Binding-site contacts:
Ligand atom C17 contacts residue MET374 of chain 1.A at 3.7 Å (hydrophobic).
Ligand atom C17 contacts residue VAL373 of chain 1.A at 4.0 Å (hydrophobic).
Ligand atom C12 contacts residue ILE133 of chain 1.A at 4.0 Å (hydrophobic).
Ligand atom C18 contacts residue HEM1 of chain 1.B at 3.5 Å.
Ligand atom O2 contacts residue PHE134 of chain 1.A at 4.0 Å.
Ligand atom C4 contacts residue TRP224 of chain 1.A at 3.6 Å (hydrophobic).
Ligand atom C16 contacts residue LEU477 of chain 1.A at 3.7 Å (hydrophobic).
Ligand atom C11 contacts residue HEM1 of chain 1.B at 3.6 Å.
Ligand atom O2 contacts residue MET374 of chain 1.A at 2.8 Å (h-bond).
Ligand atom C11 contacts residue ILE133 of chain 1.A at 3.8 Å (hydrophobic).
Ligand atom C5 contacts residue THR310 of chain 1.A at 3.4 Å.
Ligand atom C15 contacts residue LEU477 of chain 1.A at 3.5 Å (hydrophobic).
Ligand atom C19 contacts residue THR310 of chain 1.A at 3.6 Å.
Ligand atom C15 contacts residue LEU372 of chain 1.A at 3.6 Å (hydrophobic).
Ligand atom O1 contacts residue ILE305 of chain 1.A at 3.7 Å.
Ligand atom C4 contacts residue ASP309 of chain 1.A at 3.8 Å.
Ligand atom C3 contacts residue TRP224 of chain 1.A at 3.8 Å (hydrophobic).
Ligand atom C19 contacts residue HEM1 of chain 1.B at 3.6 Å.
Ligand atom C12 contacts residue ARG115 of chain 1.A at 3.9 Å.
Ligand atom C16 contacts residue MET374 of chain 1.A at 3.9 Å (hydrophobic).
Ligand atom O2 contacts residue VAL373 of chain 1.A at 3.8 Å.
Ligand atom C2 contacts residue ALA306 of chain 1.A at 4.0 Å (hydrophobic).
Ligand atom C18 contacts residue VAL370 of chain 1.A at 3.5 Å (hydrophobic).
Ligand atom O1 contacts residue ALA306 of chain 1.A at 3.2 Å.
Ligand atom O1 contacts residue ASP309 of chain 1.A at 2.8 Å (salt-bridge).
Ligand atom C4 contacts residue THR310 of chain 1.A at 3.5 Å.
Ligand atom C16 contacts residue LEU372 of chain 1.A at 3.4 Å (hydrophobic).
Ligand atom C5 contacts residue TRP224 of chain 1.A at 3.9 Å (hydrophobic).
Ligand atom C3 contacts residue THR310 of chain 1.A at 4.1 Å.
Ligand atom C2 contacts residue ILE133 of chain 1.A at 3.8 Å (hydrophobic).
Ligand atom C3 contacts residue ALA306 of chain 1.A at 3.9 Å (hydrophobic).
Ligand atom C6 contacts residue THR310 of chain 1.A at 3.6 Å.
Ligand atom C1 contacts residue ILE133 of chain 1.A at 3.9 Å (hydrophobic).
Ligand atom C17 contacts residue PHE134 of chain 1.A at 4.0 Å (hydrophobic).
Ligand atom C17 contacts residue LEU372 of chain 1.A at 3.9 Å (hydrophobic).
Ligand atom C3 contacts residue ASP309 of chain 1.A at 3.7 Å.
Ligand atom C18 contacts residue LEU372 of chain 1.A at 3.6 Å (hydrophobic).
Ligand atom C7 contacts residue LEU477 of chain 1.A at 3.8 Å (hydrophobic).
Ligand atom O2 contacts residue ARG115 of chain 1.A at 3.4 Å (salt-bridge).
Ligand atom O1 contacts residue TRP224 of chain 1.A at 3.8 Å.

Sequence of chain 1.A:
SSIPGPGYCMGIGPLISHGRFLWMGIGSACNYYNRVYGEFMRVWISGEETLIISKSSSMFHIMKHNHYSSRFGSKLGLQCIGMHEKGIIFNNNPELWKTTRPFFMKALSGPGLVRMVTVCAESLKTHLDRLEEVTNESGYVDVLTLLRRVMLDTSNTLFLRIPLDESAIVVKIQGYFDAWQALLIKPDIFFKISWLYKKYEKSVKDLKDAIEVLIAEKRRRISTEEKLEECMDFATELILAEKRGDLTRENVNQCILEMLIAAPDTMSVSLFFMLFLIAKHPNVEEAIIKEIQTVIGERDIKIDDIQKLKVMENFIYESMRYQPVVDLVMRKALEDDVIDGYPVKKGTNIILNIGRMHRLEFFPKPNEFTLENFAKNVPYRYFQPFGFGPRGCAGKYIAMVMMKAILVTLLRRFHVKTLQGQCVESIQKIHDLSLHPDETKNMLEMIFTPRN

This small molecule binds to this protein.
Small molecule (SMILES): C[C@]12CCC(=O)C=C1CC[C@@H]1[C@@H]2CC[C@]2(C)C(=O)CC[C@@H]12